Sequence of chain 30.A:
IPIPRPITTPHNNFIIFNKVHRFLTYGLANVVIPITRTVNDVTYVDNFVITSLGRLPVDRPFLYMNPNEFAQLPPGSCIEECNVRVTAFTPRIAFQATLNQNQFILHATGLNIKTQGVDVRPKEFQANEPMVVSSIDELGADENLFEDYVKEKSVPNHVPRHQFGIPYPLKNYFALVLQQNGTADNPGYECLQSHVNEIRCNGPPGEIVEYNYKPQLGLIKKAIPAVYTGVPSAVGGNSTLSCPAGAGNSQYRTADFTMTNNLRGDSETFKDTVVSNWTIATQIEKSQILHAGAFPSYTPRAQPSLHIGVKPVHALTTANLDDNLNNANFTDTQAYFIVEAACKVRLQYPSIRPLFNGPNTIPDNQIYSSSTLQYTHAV

A small-molecule ligand and the protein it binds are described below.
Small molecule (SMILES): Cc1cn([C@H]2C[C@H](O[P](=O)(O)OC[C@H]3O[C@@H](n4cc(C)c(=O)[nH]c4=O)C[C@@H]3O)[C@@H](CO[P](=O)(O)O[C@H]3C[C@H](n4ccc(=O)[nH]c4=O)O[C@@H]3COP(=O)=O)O2)c(=O)[nH]c1=O

Binding-site contacts:
Ligand atom C4 contacts residue GLY98 of chain 30.A at 3.2 Å.
Ligand atom OP1 contacts residue ARG391 of chain 30.A at 3.8 Å.
Ligand atom C3' contacts residue PHE333 of chain 30.A at 3.8 Å (hydrophobic).
Ligand atom O5' contacts residue LEU328 of chain 30.A at 3.6 Å.
Ligand atom C4 contacts residue PRO334 of chain 30.A at 3.6 Å (hydrophobic).
Ligand atom C2 contacts residue LEU328 of chain 30.A at 3.0 Å (hydrophobic).
Ligand atom O4' contacts residue LEU328 of chain 30.A at 3.0 Å.
Ligand atom OP1 contacts residue GLN252 of chain 30.A at 3.7 Å.
Ligand atom O4' contacts residue GLN252 of chain 30.A at 3.9 Å.
Ligand atom P contacts residue PHE333 of chain 30.A at 3.8 Å.
Ligand atom C4' contacts residue GLN252 of chain 30.A at 3.5 Å.
Ligand atom C2 contacts residue PRO334 of chain 30.A at 3.7 Å (hydrophobic).
Ligand atom C5' contacts residue PHE333 of chain 30.A at 3.2 Å (hydrophobic).
Ligand atom C1' contacts residue PHE333 of chain 30.A at 3.1 Å (hydrophobic).
Ligand atom O4' contacts residue PRO334 of chain 30.A at 4.0 Å.
Ligand atom C5 contacts residue GLY98 of chain 30.A at 2.9 Å.
Ligand atom N1 contacts residue LEU328 of chain 30.A at 3.8 Å.
Ligand atom O4 contacts residue ALA259 of chain 30.A at 3.2 Å.
Ligand atom O3' contacts residue PHE333 of chain 30.A at 3.5 Å.
Ligand atom O5' contacts residue PHE333 of chain 30.A at 3.8 Å.
Ligand atom C4' contacts residue LEU328 of chain 30.A at 4.1 Å (hydrophobic).
Ligand atom O4 contacts residue GLY98 of chain 30.A at 2.8 Å (h-bond).
Ligand atom N1 contacts residue PHE333 of chain 30.A at 3.8 Å.
Ligand atom C7 contacts residue TYR336 of chain 30.A at 3.6 Å (hydrophobic).
Ligand atom OP2 contacts residue ARG391 of chain 30.A at 3.9 Å.
Ligand atom O4 contacts residue PRO334 of chain 30.A at 3.7 Å.
Ligand atom O2 contacts residue PRO334 of chain 30.A at 3.8 Å.
Ligand atom O5' contacts residue GLN252 of chain 30.A at 3.1 Å (h-bond).
Ligand atom N3 contacts residue PRO334 of chain 30.A at 3.5 Å.
Ligand atom N3 contacts residue LEU328 of chain 30.A at 3.9 Å.
Ligand atom O2 contacts residue LEU328 of chain 30.A at 2.2 Å.
Ligand atom C5' contacts residue GLN252 of chain 30.A at 3.4 Å.
Ligand atom C6 contacts residue PHE333 of chain 30.A at 3.7 Å (hydrophobic).
Ligand atom C6 contacts residue GLY98 of chain 30.A at 4.1 Å.
Ligand atom OP2 contacts residue GLU102 of chain 30.A at 3.5 Å (salt-bridge).
Ligand atom OP2 contacts residue GLN252 of chain 30.A at 4.1 Å.
Ligand atom OP2 contacts residue PHE333 of chain 30.A at 3.3 Å.
Ligand atom C2' contacts residue LEU328 of chain 30.A at 3.7 Å (hydrophobic).
Ligand atom C2' contacts residue PHE333 of chain 30.A at 2.9 Å (hydrophobic).
Ligand atom C1' contacts residue LEU328 of chain 30.A at 3.9 Å (hydrophobic).